Sequence of chain 1.G:
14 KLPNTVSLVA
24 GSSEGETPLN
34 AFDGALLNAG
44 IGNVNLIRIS

Sequence of chain 1.K:
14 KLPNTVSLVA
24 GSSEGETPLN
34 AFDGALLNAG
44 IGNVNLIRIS

Binding-site contacts:
Ligand atom CZ contacts residue LEU39 of chain 1.K at 3.3 Å (hydrophobic).
Ligand atom CD contacts residue SER53 of chain 1.G at 3.4 Å.
Ligand atom NH2 contacts residue GLY45 of chain 1.K at 3.9 Å.
Ligand atom CZ contacts residue ASP36 of chain 1.K at 3.9 Å.
Ligand atom CB contacts residue ILE55 of chain 1.H at 3.3 Å (hydrophobic).
Ligand atom CZ contacts residue VAL47 of chain 1.K at 4.1 Å (hydrophobic).
Ligand atom CB contacts residue LEU54 of chain 1.H at 4.2 Å (hydrophobic).
Ligand atom N contacts residue PYR1 of chain 1.H at 2.7 Å (h-bond).
Ligand atom CA contacts residue GLN57 of chain 1.H at 3.3 Å.
Ligand atom NE contacts residue LEU39 of chain 1.K at 3.3 Å.
Ligand atom NH1 contacts residue GLY45 of chain 1.K at 2.7 Å (h-bond).
Ligand atom CA contacts residue LEU32 of chain 1.K at 3.5 Å (hydrophobic).
Ligand atom CG contacts residue LEU54 of chain 1.H at 4.1 Å (hydrophobic).
Ligand atom CG contacts residue MET56 of chain 1.H at 3.6 Å (hydrophobic).
Ligand atom N contacts residue GLN57 of chain 1.H at 2.5 Å (h-bond).
Ligand atom NH2 contacts residue ILE2 of chain 1.H at 3.8 Å.
Ligand atom CD contacts residue ASP36 of chain 1.K at 3.4 Å.
Ligand atom NH1 contacts residue LEU39 of chain 1.K at 3.8 Å.
Ligand atom CB contacts residue SER53 of chain 1.G at 4.2 Å.
Ligand atom CA contacts residue ILE55 of chain 1.H at 3.4 Å (hydrophobic).
Ligand atom NE contacts residue ASP36 of chain 1.K at 4.1 Å.
Ligand atom NH1 contacts residue ASP36 of chain 1.K at 2.9 Å (salt-bridge).
Ligand atom NH2 contacts residue VAL47 of chain 1.K at 2.9 Å (h-bond).
Ligand atom CB contacts residue PYR1 of chain 1.H at 3.0 Å.
Ligand atom N contacts residue ILE55 of chain 1.H at 3.0 Å (h-bond).
Ligand atom CD contacts residue PHE35 of chain 1.K at 3.9 Å (hydrophobic).
Ligand atom NH1 contacts residue ARG82 of chain 1.H at 3.7 Å.
Ligand atom CD contacts residue LEU39 of chain 1.K at 3.9 Å (hydrophobic).
Ligand atom N contacts residue MET56 of chain 1.H at 4.2 Å.
Ligand atom CZ contacts residue SER53 of chain 1.G at 3.6 Å.
Ligand atom NH1 contacts residue ILE2 of chain 1.H at 4.0 Å.
Ligand atom CZ contacts residue GLY45 of chain 1.K at 3.7 Å.
Ligand atom NH2 contacts residue SER53 of chain 1.G at 3.0 Å (h-bond).
Ligand atom NH2 contacts residue LEU39 of chain 1.K at 3.7 Å.
Ligand atom CA contacts residue PYR1 of chain 1.H at 3.4 Å.
Ligand atom CB contacts residue MET56 of chain 1.H at 4.0 Å (hydrophobic).
Ligand atom N contacts residue LEU32 of chain 1.K at 4.2 Å.
Ligand atom CG contacts residue ASP36 of chain 1.K at 3.3 Å.
Ligand atom CA contacts residue MET56 of chain 1.H at 4.2 Å (hydrophobic).
Ligand atom NE contacts residue SER53 of chain 1.G at 2.6 Å (h-bond).

Sequence of chain 1.H:
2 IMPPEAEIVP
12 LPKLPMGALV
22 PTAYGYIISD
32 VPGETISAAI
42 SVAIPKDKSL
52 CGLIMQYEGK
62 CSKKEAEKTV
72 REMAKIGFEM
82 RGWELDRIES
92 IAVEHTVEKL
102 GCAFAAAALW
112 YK

The small molecule below binds the protein below.
Small molecule (SMILES): N=C(N)NCCCCN